Sequence of chain 1.D:
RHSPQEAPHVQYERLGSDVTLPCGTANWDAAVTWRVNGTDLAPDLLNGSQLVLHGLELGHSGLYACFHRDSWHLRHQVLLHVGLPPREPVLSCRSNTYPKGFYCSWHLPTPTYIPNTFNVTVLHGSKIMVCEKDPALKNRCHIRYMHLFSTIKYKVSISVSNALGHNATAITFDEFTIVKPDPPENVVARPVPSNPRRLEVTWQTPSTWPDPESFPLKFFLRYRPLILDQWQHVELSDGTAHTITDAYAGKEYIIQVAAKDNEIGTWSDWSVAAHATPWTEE

This protein binds this small molecule.
Small molecule (SMILES): CC(=O)N[C@H]1[C@H](O[C@H]2[C@H](O)[C@@H](NC(C)=O)CO[C@@H]2CO)O[C@H](CO)[C@@H](O)[C@@H]1O

Binding-site contacts:
Ligand atom C1 contacts residue SER62 of chain 1.D at 4.4 Å.
Ligand atom C7 contacts residue SER62 of chain 1.D at 4.2 Å.
Ligand atom C8 contacts residue ASN38 of chain 1.D at 4.4 Å.
Ligand atom C7 contacts residue ASN38 of chain 1.D at 3.2 Å.
Ligand atom C1 contacts residue ASN38 of chain 1.D at 1.4 Å.
Ligand atom N2 contacts residue SER62 of chain 1.D at 3.2 Å (h-bond).
Ligand atom C4 contacts residue ASN38 of chain 1.D at 4.2 Å.
Ligand atom O5 contacts residue ASN38 of chain 1.D at 2.4 Å (h-bond).
Ligand atom C2 contacts residue SER62 of chain 1.D at 3.8 Å.
Ligand atom C8 contacts residue SER62 of chain 1.D at 4.3 Å.
Ligand atom C3 contacts residue ASN38 of chain 1.D at 3.8 Å.
Ligand atom C5 contacts residue ASN38 of chain 1.D at 3.7 Å.
Ligand atom O7 contacts residue ASN38 of chain 1.D at 3.1 Å (h-bond).
Ligand atom O3 contacts residue SER62 of chain 1.D at 3.6 Å.
Ligand atom C3 contacts residue SER62 of chain 1.D at 3.4 Å.
Ligand atom C8 contacts residue GLY60 of chain 1.D at 3.3 Å.
Ligand atom C7 contacts residue GLY60 of chain 1.D at 4.2 Å.
Ligand atom C2 contacts residue ASN38 of chain 1.D at 2.5 Å.
Ligand atom N2 contacts residue ASN38 of chain 1.D at 2.9 Å (h-bond).